Sequence of chain 1.A:
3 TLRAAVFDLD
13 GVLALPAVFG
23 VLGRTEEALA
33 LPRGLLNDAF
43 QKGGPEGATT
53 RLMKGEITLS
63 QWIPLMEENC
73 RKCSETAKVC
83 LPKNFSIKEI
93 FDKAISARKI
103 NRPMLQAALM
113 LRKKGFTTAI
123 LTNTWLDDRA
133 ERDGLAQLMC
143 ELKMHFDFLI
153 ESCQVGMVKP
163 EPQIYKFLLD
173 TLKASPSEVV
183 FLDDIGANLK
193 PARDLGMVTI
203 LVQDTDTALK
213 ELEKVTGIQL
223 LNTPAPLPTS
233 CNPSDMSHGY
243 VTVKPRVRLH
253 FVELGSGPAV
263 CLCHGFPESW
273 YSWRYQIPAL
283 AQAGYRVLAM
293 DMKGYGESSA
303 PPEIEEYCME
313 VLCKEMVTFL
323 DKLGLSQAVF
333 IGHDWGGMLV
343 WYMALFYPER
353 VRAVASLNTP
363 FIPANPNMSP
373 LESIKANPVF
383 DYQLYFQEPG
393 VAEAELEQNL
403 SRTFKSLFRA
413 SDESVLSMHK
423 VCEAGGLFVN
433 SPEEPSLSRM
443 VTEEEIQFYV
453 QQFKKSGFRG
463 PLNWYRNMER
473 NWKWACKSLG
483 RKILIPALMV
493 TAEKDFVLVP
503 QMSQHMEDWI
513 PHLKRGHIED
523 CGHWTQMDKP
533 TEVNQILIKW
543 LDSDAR

Binding-site contacts:
Ligand atom C13 contacts residue LEU409 of chain 1.A at 4.1 Å (hydrophobic).
Ligand atom C16 contacts residue LEU409 of chain 1.A at 4.1 Å (hydrophobic).
Ligand atom F18 contacts residue PHE388 of chain 1.A at 3.6 Å.
Ligand atom C17 contacts residue PHE268 of chain 1.A at 4.0 Å (hydrophobic).
Ligand atom C6 contacts residue HIS525 of chain 1.A at 4.0 Å.
Ligand atom O11 contacts residue LYS496 of chain 1.A at 3.9 Å.
Ligand atom N9 contacts residue ASP497 of chain 1.A at 2.8 Å (salt-bridge).
Ligand atom C16 contacts residue PHE268 of chain 1.A at 3.7 Å (hydrophobic).
Ligand atom C8 contacts residue ASP497 of chain 1.A at 3.9 Å.
Ligand atom C15 contacts residue PHE388 of chain 1.A at 4.0 Å (hydrophobic).
Ligand atom N9 contacts residue PHE498 of chain 1.A at 4.0 Å.
Ligand atom C13 contacts residue MET420 of chain 1.A at 3.7 Å (hydrophobic).
Ligand atom C7 contacts residue VAL499 of chain 1.A at 3.6 Å (hydrophobic).
Ligand atom C8 contacts residue HIS525 of chain 1.A at 3.7 Å.
Ligand atom N9 contacts residue HIS525 of chain 1.A at 3.5 Å.
Ligand atom F18 contacts residue LEU409 of chain 1.A at 3.7 Å.
Ligand atom C10 contacts residue VAL499 of chain 1.A at 4.1 Å (hydrophobic).
Ligand atom F18 contacts residue LEU429 of chain 1.A at 3.9 Å.
Ligand atom F18 contacts residue PHE268 of chain 1.A at 3.8 Å.
Ligand atom C10 contacts residue PHE498 of chain 1.A at 3.7 Å (hydrophobic).
Ligand atom C15 contacts residue LEU409 of chain 1.A at 3.5 Å (hydrophobic).
Ligand atom C19 contacts residue MET420 of chain 1.A at 3.5 Å (hydrophobic).
Ligand atom F18 contacts residue LEU398 of chain 1.A at 4.1 Å.
Ligand atom C17 contacts residue TRP526 of chain 1.A at 3.9 Å (hydrophobic).
Ligand atom C10 contacts residue ASP497 of chain 1.A at 3.6 Å.
Ligand atom C14 contacts residue LEU409 of chain 1.A at 3.5 Å (hydrophobic).
Ligand atom O11 contacts residue VAL499 of chain 1.A at 4.1 Å.
Ligand atom C6 contacts residue TYR384 of chain 1.A at 3.7 Å (hydrophobic).
Ligand atom C15 contacts residue PHE268 of chain 1.A at 4.1 Å (hydrophobic).
Ligand atom C3 contacts residue HIS525 of chain 1.A at 4.1 Å.
Ligand atom C8 contacts residue VAL499 of chain 1.A at 3.5 Å (hydrophobic).
Ligand atom C4 contacts residue MET420 of chain 1.A at 3.6 Å (hydrophobic).
Ligand atom O11 contacts residue PHE498 of chain 1.A at 2.9 Å (h-bond).
Ligand atom C1 contacts residue HIS525 of chain 1.A at 4.2 Å.
Ligand atom O11 contacts residue ASP497 of chain 1.A at 3.7 Å.
Ligand atom C3 contacts residue MET420 of chain 1.A at 4.1 Å (hydrophobic).
Ligand atom C10 contacts residue HIS525 of chain 1.A at 3.8 Å.
Ligand atom C7 contacts residue TYR384 of chain 1.A at 4.1 Å (hydrophobic).
Ligand atom N9 contacts residue VAL499 of chain 1.A at 3.5 Å.
Ligand atom C7 contacts residue HIS525 of chain 1.A at 3.5 Å.

This protein binds this small molecule.
Small molecule (SMILES): CC1(C)C(=O)Nc2ccc(-c3ccc(F)cc3)cc21